This protein binds this small molecule.
Small molecule (SMILES): OC[C@H]1O[C@@H](O)[C@H](O)[C@@H](O)[C@H]1O

Binding-site contacts:
Ligand atom C5 contacts residue LEU132 of chain 1.A at 4.2 Å (hydrophobic).
Ligand atom O2 contacts residue TRP607 of chain 1.A at 4.0 Å.
Ligand atom C5 contacts residue AAL2 of chain 1.D at 3.8 Å.
Ligand atom C6 contacts residue LEU132 of chain 1.A at 3.9 Å (hydrophobic).
Ligand atom O2 contacts residue AAL2 of chain 1.D at 2.7 Å (h-bond).
Ligand atom C6 contacts residue PHE450 of chain 1.A at 4.2 Å (hydrophobic).
Ligand atom C4 contacts residue AAL2 of chain 1.D at 4.3 Å.
Ligand atom O6 contacts residue TRP156 of chain 1.A at 3.8 Å.
Ligand atom O3 contacts residue TRP607 of chain 1.A at 3.1 Å (h-bond).
Ligand atom C2 contacts residue AAL2 of chain 1.D at 2.3 Å.
Ligand atom C3 contacts residue TRP607 of chain 1.A at 4.2 Å (hydrophobic).
Ligand atom O6 contacts residue LEU132 of chain 1.A at 3.3 Å.
Ligand atom O5 contacts residue TRP156 of chain 1.A at 4.5 Å.
Ligand atom C4 contacts residue ARG496 of chain 1.A at 4.3 Å.
Ligand atom C3 contacts residue AAL1 of chain 1.I at 2.6 Å.
Ligand atom O2 contacts residue TRP156 of chain 1.A at 3.8 Å.
Ligand atom C6 contacts residue ARG496 of chain 1.A at 3.9 Å.
Ligand atom O4 contacts residue AAL1 of chain 1.I at 2.7 Å (h-bond).
Ligand atom O4 contacts residue TRP607 of chain 1.A at 3.7 Å.
Ligand atom C3 contacts residue AAL2 of chain 1.D at 3.8 Å.
Ligand atom O3 contacts residue AAL2 of chain 1.D at 4.4 Å.
Ligand atom C2 contacts residue TRP156 of chain 1.A at 4.3 Å (hydrophobic).
Ligand atom C5 contacts residue ARG496 of chain 1.A at 4.2 Å.
Ligand atom O2 contacts residue AAL1 of chain 1.I at 4.1 Å.
Ligand atom C2 contacts residue TRP607 of chain 1.A at 3.9 Å (hydrophobic).
Ligand atom O4 contacts residue ARG496 of chain 1.A at 3.2 Å (salt-bridge).
Ligand atom O5 contacts residue AAL2 of chain 1.D at 2.5 Å (h-bond).
Ligand atom C3 contacts residue TRP156 of chain 1.A at 3.9 Å (hydrophobic).
Ligand atom O2 contacts residue ASP606 of chain 1.A at 4.5 Å.
Ligand atom O4 contacts residue TRP451 of chain 1.A at 3.7 Å.
Ligand atom C1 contacts residue TRP156 of chain 1.A at 3.6 Å (hydrophobic).
Ligand atom O3 contacts residue AAL1 of chain 1.I at 1.7 Å.
Ligand atom C5 contacts residue TRP156 of chain 1.A at 4.3 Å (hydrophobic).
Ligand atom C4 contacts residue AAL1 of chain 1.I at 3.1 Å.
Ligand atom C2 contacts residue ARG496 of chain 1.A at 4.1 Å.
Ligand atom C1 contacts residue AAL2 of chain 1.D at 1.8 Å.
Ligand atom C2 contacts residue AAL1 of chain 1.I at 3.8 Å.
Ligand atom C1 contacts residue ARG496 of chain 1.A at 4.0 Å.
Ligand atom O5 contacts residue ARG496 of chain 1.A at 3.1 Å (salt-bridge).

Sequence of chain 1.A:
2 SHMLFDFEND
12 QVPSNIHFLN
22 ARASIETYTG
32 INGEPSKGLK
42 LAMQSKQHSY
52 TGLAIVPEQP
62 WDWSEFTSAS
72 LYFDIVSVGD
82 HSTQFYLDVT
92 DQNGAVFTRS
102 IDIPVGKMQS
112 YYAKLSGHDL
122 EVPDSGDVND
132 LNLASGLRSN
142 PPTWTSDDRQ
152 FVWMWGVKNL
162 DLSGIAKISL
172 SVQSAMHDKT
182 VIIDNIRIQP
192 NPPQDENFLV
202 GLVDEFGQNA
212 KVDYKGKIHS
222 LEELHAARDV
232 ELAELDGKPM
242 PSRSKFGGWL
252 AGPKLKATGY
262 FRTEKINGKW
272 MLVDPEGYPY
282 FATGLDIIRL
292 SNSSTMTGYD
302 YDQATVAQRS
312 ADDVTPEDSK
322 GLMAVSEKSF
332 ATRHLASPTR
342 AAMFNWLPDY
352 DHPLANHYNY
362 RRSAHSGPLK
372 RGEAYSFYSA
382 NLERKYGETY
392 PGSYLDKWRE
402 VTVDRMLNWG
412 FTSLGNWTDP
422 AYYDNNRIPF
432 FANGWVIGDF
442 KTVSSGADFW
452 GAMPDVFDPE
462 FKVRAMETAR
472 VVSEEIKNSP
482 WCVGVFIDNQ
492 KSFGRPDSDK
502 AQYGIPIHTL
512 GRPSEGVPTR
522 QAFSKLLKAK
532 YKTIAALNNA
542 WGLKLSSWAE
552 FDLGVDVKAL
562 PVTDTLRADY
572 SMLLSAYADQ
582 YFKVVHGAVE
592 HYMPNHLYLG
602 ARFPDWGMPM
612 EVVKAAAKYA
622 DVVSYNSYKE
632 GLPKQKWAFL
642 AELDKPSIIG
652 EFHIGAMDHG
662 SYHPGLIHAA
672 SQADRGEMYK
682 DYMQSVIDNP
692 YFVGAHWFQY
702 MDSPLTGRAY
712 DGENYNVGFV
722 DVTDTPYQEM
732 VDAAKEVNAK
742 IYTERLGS